A small-molecule ligand and the protein it binds are described below.
Small molecule (SMILES): Nc1ncnc2c1ncn2[C@H]1C[C@H](O)[C@@H](CF)O1

Sequence of chain 2.B:
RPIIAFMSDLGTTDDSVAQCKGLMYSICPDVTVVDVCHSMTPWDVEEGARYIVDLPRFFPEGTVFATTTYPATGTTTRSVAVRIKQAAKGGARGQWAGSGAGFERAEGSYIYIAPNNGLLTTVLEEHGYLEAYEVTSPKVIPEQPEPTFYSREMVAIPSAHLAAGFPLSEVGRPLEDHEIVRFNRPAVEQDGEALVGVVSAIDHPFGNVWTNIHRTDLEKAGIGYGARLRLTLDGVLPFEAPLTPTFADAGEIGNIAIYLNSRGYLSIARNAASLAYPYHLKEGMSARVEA

Sequence of chain 2.A:
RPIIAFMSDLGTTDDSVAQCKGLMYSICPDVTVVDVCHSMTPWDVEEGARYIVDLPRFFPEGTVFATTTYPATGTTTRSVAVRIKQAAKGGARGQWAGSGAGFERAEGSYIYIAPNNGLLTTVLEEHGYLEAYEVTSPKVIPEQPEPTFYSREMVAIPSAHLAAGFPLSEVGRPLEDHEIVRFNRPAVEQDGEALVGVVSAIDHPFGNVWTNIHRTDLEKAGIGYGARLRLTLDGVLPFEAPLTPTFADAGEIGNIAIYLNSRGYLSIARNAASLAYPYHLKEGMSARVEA

Binding-site contacts:
Ligand atom C5 contacts residue PHE254 of chain 2.B at 3.6 Å (hydrophobic).
Ligand atom F19 contacts residue PHE156 of chain 2.A at 2.9 Å.
Ligand atom F19 contacts residue THR155 of chain 2.A at 3.0 Å.
Ligand atom N3 contacts residue PHE254 of chain 2.B at 3.6 Å.
Ligand atom N3 contacts residue TRP50 of chain 2.A at 3.6 Å.
Ligand atom N9 contacts residue TRP50 of chain 2.A at 3.7 Å.
Ligand atom N6 contacts residue ARG277 of chain 2.B at 2.8 Å (salt-bridge).
Ligand atom O4' contacts residue THR155 of chain 2.A at 3.6 Å.
Ligand atom C6 contacts residue PHE254 of chain 2.B at 3.5 Å (hydrophobic).
Ligand atom C8 contacts residue PHE213 of chain 2.B at 3.8 Å (hydrophobic).
Ligand atom N6 contacts residue PHE254 of chain 2.B at 3.5 Å.
Ligand atom C2' contacts residue ASP16 of chain 2.A at 3.4 Å.
Ligand atom F19 contacts residue SER158 of chain 2.A at 3.4 Å.
Ligand atom C2' contacts residue PHE213 of chain 2.B at 3.6 Å (hydrophobic).
Ligand atom N6 contacts residue ASN215 of chain 2.B at 3.2 Å (h-bond).
Ligand atom F19 contacts residue THR80 of chain 2.A at 3.7 Å.
Ligand atom N1 contacts residue ALA279 of chain 2.B at 2.9 Å (h-bond).
Ligand atom C6 contacts residue ARG277 of chain 2.B at 3.6 Å.
Ligand atom C2 contacts residue ALA279 of chain 2.B at 3.5 Å (hydrophobic).
Ligand atom N7 contacts residue ASN215 of chain 2.B at 3.5 Å (h-bond).
Ligand atom C4' contacts residue TYR77 of chain 2.A at 3.7 Å (hydrophobic).
Ligand atom C5' contacts residue PHE156 of chain 2.A at 3.7 Å (hydrophobic).
Ligand atom N3 contacts residue PRO78 of chain 2.A at 3.3 Å.
Ligand atom O4' contacts residue MET1 of chain 2.D at 3.5 Å (h-bond).
Ligand atom N1 contacts residue ARG277 of chain 2.B at 3.5 Å (salt-bridge).
Ligand atom O3' contacts residue SER158 of chain 2.A at 3.1 Å (h-bond).
Ligand atom F19 contacts residue TYR157 of chain 2.A at 3.0 Å.
Ligand atom C3' contacts residue ASP16 of chain 2.A at 3.3 Å.
Ligand atom C5' contacts residue SER158 of chain 2.A at 3.4 Å.
Ligand atom C2 contacts residue PRO78 of chain 2.A at 3.3 Å (hydrophobic).
Ligand atom C2 contacts residue PHE254 of chain 2.B at 3.6 Å (hydrophobic).
Ligand atom C1' contacts residue TYR77 of chain 2.A at 3.4 Å (hydrophobic).
Ligand atom C5 contacts residue TRP50 of chain 2.A at 3.4 Å (hydrophobic).
Ligand atom O3' contacts residue ASP16 of chain 2.A at 2.4 Å (salt-bridge).
Ligand atom O4' contacts residue TYR77 of chain 2.A at 3.7 Å.
Ligand atom O3' contacts residue TYR77 of chain 2.A at 3.3 Å (h-bond).
Ligand atom N1 contacts residue PHE254 of chain 2.B at 3.4 Å.
Ligand atom C8 contacts residue MET1 of chain 2.D at 3.6 Å (hydrophobic).
Ligand atom C4 contacts residue TRP50 of chain 2.A at 3.3 Å (hydrophobic).
Ligand atom C4 contacts residue PHE254 of chain 2.B at 3.6 Å (hydrophobic).